Sequence of chain 1.A:
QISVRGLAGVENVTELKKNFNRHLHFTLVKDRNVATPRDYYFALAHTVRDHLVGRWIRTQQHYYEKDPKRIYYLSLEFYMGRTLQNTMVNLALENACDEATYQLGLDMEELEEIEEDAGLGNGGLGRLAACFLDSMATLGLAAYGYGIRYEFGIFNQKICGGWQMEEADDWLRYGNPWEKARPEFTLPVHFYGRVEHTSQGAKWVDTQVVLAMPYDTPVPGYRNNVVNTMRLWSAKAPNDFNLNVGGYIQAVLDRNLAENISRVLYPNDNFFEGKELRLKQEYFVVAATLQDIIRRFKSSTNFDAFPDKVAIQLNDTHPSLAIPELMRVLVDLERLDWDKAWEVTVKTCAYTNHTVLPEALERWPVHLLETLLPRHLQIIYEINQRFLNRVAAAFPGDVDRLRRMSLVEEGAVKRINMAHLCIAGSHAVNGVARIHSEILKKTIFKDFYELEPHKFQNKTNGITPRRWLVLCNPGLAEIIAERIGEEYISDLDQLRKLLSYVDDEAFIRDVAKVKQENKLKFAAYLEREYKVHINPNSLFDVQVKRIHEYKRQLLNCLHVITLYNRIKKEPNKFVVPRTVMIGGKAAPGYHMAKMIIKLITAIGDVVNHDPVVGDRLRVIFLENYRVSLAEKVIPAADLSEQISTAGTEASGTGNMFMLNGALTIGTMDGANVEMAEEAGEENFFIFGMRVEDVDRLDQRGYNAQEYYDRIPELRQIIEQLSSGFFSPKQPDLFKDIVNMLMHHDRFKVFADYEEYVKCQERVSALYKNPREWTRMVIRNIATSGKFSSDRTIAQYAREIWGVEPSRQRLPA

The protein below binds the small molecule below.
Small molecule (SMILES): OC[C@H]1O[C@@H](c2cc(O)cc(Cl)c2O)[C@H](O)[C@@H](O)[C@@H]1O

Binding-site contacts:
Ligand atom O4A contacts residue THR378 of chain 1.A at 3.1 Å.
Ligand atom C3A contacts residue Z151 of chain 1.C at 0.3 Å.
Ligand atom O3 contacts residue Z151 of chain 1.C at 0.6 Å (h-bond).
Ligand atom C2A contacts residue ASN284 of chain 1.A at 3.2 Å.
Ligand atom C5A contacts residue Z151 of chain 1.C at 0.1 Å.
Ligand atom O4 contacts residue Z151 of chain 1.C at 0.1 Å (h-bond).
Ligand atom C4 contacts residue Z151 of chain 1.C at 0.2 Å.
Ligand atom O3 contacts residue GLU672 of chain 1.A at 3.1 Å (salt-bridge).
Ligand atom C4A contacts residue Z151 of chain 1.C at 0.4 Å.
Ligand atom O3 contacts residue SER674 of chain 1.A at 2.9 Å (h-bond).
Ligand atom C3 contacts residue Z151 of chain 1.C at 0.4 Å.
Ligand atom O6 contacts residue Z151 of chain 1.C at 0.4 Å (h-bond).
Ligand atom C2A contacts residue Z151 of chain 1.C at 0.1 Å.
Ligand atom O2 contacts residue TYR573 of chain 1.A at 3.2 Å (h-bond).
Ligand atom C3A contacts residue ASN284 of chain 1.A at 3.4 Å.
Ligand atom O2 contacts residue Z151 of chain 1.C at 0.7 Å (h-bond).
Ligand atom C2 contacts residue HIS377 of chain 1.A at 3.4 Å.
Ligand atom C6 contacts residue ASN484 of chain 1.A at 3.4 Å.
Ligand atom O3 contacts residue GLY675 of chain 1.A at 3.4 Å (h-bond).
Ligand atom C6A contacts residue Z151 of chain 1.C at 0.2 Å.
Ligand atom C1 contacts residue Z151 of chain 1.C at 0.2 Å.
Ligand atom C5 contacts residue Z151 of chain 1.C at 0.1 Å.
Ligand atom O1 contacts residue ASP283 of chain 1.A at 2.9 Å (salt-bridge).
Ligand atom O6 contacts residue ASN484 of chain 1.A at 2.8 Å (h-bond).
Ligand atom C2 contacts residue Z151 of chain 1.C at 0.5 Å.
Ligand atom O5 contacts residue Z151 of chain 1.C at 0.1 Å (h-bond).
Ligand atom O6 contacts residue HIS377 of chain 1.A at 2.8 Å (h-bond).
Ligand atom C1A contacts residue LEU136 of chain 1.A at 3.3 Å (hydrophobic).
Ligand atom CL6 contacts residue Z151 of chain 1.C at 1.8 Å.
Ligand atom O1 contacts residue Z151 of chain 1.C at 0.5 Å (h-bond).
Ligand atom O1 contacts residue LEU136 of chain 1.A at 2.8 Å (h-bond).
Ligand atom O2 contacts residue GLU672 of chain 1.A at 3.4 Å (salt-bridge).
Ligand atom O4A contacts residue ASP339 of chain 1.A at 3.1 Å (salt-bridge).
Ligand atom C6 contacts residue Z151 of chain 1.C at 0.3 Å.
Ligand atom C1A contacts residue Z151 of chain 1.C at 0.2 Å.
Ligand atom O3 contacts residue ALA673 of chain 1.A at 3.1 Å (h-bond).
Ligand atom CL6 contacts residue ASP283 of chain 1.A at 2.7 Å.
Ligand atom O4A contacts residue Z151 of chain 1.C at 0.7 Å (h-bond).
Ligand atom O2 contacts residue ASN284 of chain 1.A at 2.8 Å (h-bond).
Ligand atom O4 contacts residue GLY675 of chain 1.A at 2.8 Å (h-bond).